Binding-site contacts:
Ligand atom C3 contacts residue TRP53 of chain 1.A at 3.7 Å (hydrophobic).
Ligand atom O7 contacts residue ETM1 of chain 1.F at 3.6 Å.
Ligand atom O7 contacts residue SER18 of chain 1.A at 2.9 Å (h-bond).
Ligand atom C10 contacts residue ETM1 of chain 1.F at 0.4 Å.
Ligand atom C5 contacts residue GLY78 of chain 1.A at 3.8 Å.
Ligand atom C6 contacts residue ETM1 of chain 1.F at 4.2 Å.
Ligand atom S24 contacts residue ETM1 of chain 1.F at 2.2 Å (h-bond).
Ligand atom S24 contacts residue SER18 of chain 1.A at 3.3 Å (h-bond).
Ligand atom C3 contacts residue GLY78 of chain 1.A at 4.2 Å.
Ligand atom O7 contacts residue GLY78 of chain 1.A at 2.8 Å (h-bond).
Ligand atom O7 contacts residue ASP17 of chain 1.A at 3.3 Å.
Ligand atom C8 contacts residue TYR87 of chain 1.A at 3.5 Å (hydrophobic).
Ligand atom C3 contacts residue HIS268 of chain 1.A at 3.3 Å.
Ligand atom N1 contacts residue TYR87 of chain 1.A at 4.2 Å.
Ligand atom C2 contacts residue ETM1 of chain 1.F at 2.1 Å.
Ligand atom C8 contacts residue TYR86 of chain 1.A at 3.5 Å (hydrophobic).
Ligand atom C10 contacts residue TYR87 of chain 1.A at 4.0 Å (hydrophobic).
Ligand atom C2 contacts residue HIS268 of chain 1.A at 3.6 Å.
Ligand atom C6 contacts residue ASP17 of chain 1.A at 3.6 Å.
Ligand atom C3 contacts residue SER18 of chain 1.A at 3.4 Å.
Ligand atom C5 contacts residue SER18 of chain 1.A at 2.7 Å.
Ligand atom C6 contacts residue SER18 of chain 1.A at 3.0 Å.
Ligand atom C6 contacts residue ALA126 of chain 1.A at 3.7 Å (hydrophobic).
Ligand atom S24 contacts residue HIS268 of chain 1.A at 4.0 Å.
Ligand atom C6 contacts residue PHE130 of chain 1.A at 4.0 Å (hydrophobic).
Ligand atom C9 contacts residue ETM1 of chain 1.F at 0.6 Å.
Ligand atom S24 contacts residue PHE130 of chain 1.A at 4.0 Å.
Ligand atom C10 contacts residue TRP267 of chain 1.A at 4.0 Å (hydrophobic).
Ligand atom C9 contacts residue PHE130 of chain 1.A at 3.2 Å (hydrophobic).
Ligand atom C2 contacts residue TRP53 of chain 1.A at 4.0 Å (hydrophobic).
Ligand atom C9 contacts residue TYR86 of chain 1.A at 4.1 Å (hydrophobic).
Ligand atom N1 contacts residue ETM1 of chain 1.F at 0.9 Å.
Ligand atom C6 contacts residue ALA127 of chain 1.A at 4.2 Å (hydrophobic).
Ligand atom C3 contacts residue ETM1 of chain 1.F at 2.9 Å.
Ligand atom C6 contacts residue TYR19 of chain 1.A at 4.0 Å (hydrophobic).
Ligand atom C8 contacts residue ETM1 of chain 1.F at 1.2 Å.
Ligand atom C5 contacts residue ETM1 of chain 1.F at 3.2 Å.
Ligand atom O7 contacts residue ALA79 of chain 1.A at 4.1 Å.
Ligand atom O7 contacts residue GLY77 of chain 1.A at 3.9 Å.
Ligand atom C5 contacts residue ASP17 of chain 1.A at 4.1 Å.

Sequence of chain 1.A:
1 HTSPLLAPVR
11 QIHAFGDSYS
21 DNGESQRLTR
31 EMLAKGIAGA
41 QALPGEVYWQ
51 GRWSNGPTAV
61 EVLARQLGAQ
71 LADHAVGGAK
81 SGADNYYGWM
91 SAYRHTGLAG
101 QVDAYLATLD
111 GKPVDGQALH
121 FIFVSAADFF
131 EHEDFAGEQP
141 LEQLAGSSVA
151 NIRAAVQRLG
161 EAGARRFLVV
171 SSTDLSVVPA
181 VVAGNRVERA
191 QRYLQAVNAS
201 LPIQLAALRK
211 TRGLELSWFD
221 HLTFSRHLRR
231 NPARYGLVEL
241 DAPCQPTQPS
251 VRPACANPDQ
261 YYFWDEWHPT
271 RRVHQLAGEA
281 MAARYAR

This protein binds this small molecule.
Small molecule (SMILES): CC(=O)SCC[N+](C)(C)C